The small molecule below binds the protein below.
Small molecule (SMILES): Cc1cc(CCCOc2c(C)cc(-c3noc(C(F)(F)F)n3)cc2C)on1

Sequence of chain 9.A:
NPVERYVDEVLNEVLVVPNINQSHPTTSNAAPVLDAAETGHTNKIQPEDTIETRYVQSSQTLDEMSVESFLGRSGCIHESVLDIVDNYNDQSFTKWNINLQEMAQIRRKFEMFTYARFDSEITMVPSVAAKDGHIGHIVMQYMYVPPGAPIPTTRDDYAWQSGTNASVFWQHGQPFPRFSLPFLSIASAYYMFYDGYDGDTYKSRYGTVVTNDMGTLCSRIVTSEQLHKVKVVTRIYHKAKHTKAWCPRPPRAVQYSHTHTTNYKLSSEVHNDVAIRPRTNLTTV

Binding-site contacts:
Ligand atom O1B contacts residue ILE98 of chain 9.A at 3.3 Å.
Ligand atom C6B contacts residue ILE98 of chain 9.A at 3.7 Å (hydrophobic).
Ligand atom CM4 contacts residue PHE179 of chain 9.A at 3.5 Å (hydrophobic).
Ligand atom O1A contacts residue LEU217 of chain 9.A at 3.0 Å.
Ligand atom F2 contacts residue TYR142 of chain 9.A at 2.8 Å.
Ligand atom C2A contacts residue PHE179 of chain 9.A at 3.6 Å (hydrophobic).
Ligand atom F1 contacts residue TYR144 of chain 9.A at 3.3 Å.
Ligand atom F1 contacts residue ALA166 of chain 9.A at 3.6 Å.
Ligand atom F2 contacts residue TYR144 of chain 9.A at 3.0 Å.
Ligand atom O1A contacts residue MET124 of chain 9.A at 3.2 Å.
Ligand atom C3A contacts residue PHE179 of chain 9.A at 3.1 Å (hydrophobic).
Ligand atom C5B contacts residue LEU181 of chain 9.A at 3.5 Å (hydrophobic).
Ligand atom N3A contacts residue TYR144 of chain 9.A at 3.5 Å.
Ligand atom F1 contacts residue PHE179 of chain 9.A at 3.8 Å.
Ligand atom CM6 contacts residue LEU181 of chain 9.A at 3.5 Å (hydrophobic).
Ligand atom N1A contacts residue PHE179 of chain 9.A at 3.6 Å.
Ligand atom F2 contacts residue MET143 of chain 9.A at 3.3 Å.
Ligand atom C5B contacts residue ILE98 of chain 9.A at 3.5 Å (hydrophobic).
Ligand atom C2B contacts residue ILE98 of chain 9.A at 3.7 Å (hydrophobic).
Ligand atom N1A contacts residue MET124 of chain 9.A at 3.5 Å.
Ligand atom C4 contacts residue LEU100 of chain 9.A at 3.7 Å (hydrophobic).
Ligand atom C4 contacts residue TYR190 of chain 9.A at 3.6 Å (hydrophobic).
Ligand atom C3A contacts residue LEU217 of chain 9.A at 3.6 Å (hydrophobic).
Ligand atom O1A contacts residue PHE179 of chain 9.A at 3.3 Å.
Ligand atom O1 contacts residue MET214 of chain 9.A at 3.5 Å (h-bond).
Ligand atom F3 contacts residue TYR142 of chain 9.A at 3.8 Å.
Ligand atom N1A contacts residue LEU217 of chain 9.A at 3.3 Å.
Ligand atom C4B contacts residue ILE98 of chain 9.A at 3.8 Å (hydrophobic).
Ligand atom F2 contacts residue ALA166 of chain 9.A at 3.5 Å.
Ligand atom CM4 contacts residue TYR144 of chain 9.A at 3.9 Å (hydrophobic).
Ligand atom N3A contacts residue PHE179 of chain 9.A at 3.4 Å.
Ligand atom C6B contacts residue LEU181 of chain 9.A at 3.3 Å (hydrophobic).
Ligand atom F3 contacts residue PHE179 of chain 9.A at 3.0 Å.
Ligand atom CM3 contacts residue ASN212 of chain 9.A at 3.4 Å.
Ligand atom N2 contacts residue MET214 of chain 9.A at 3.8 Å.
Ligand atom C1B contacts residue ILE98 of chain 9.A at 3.4 Å (hydrophobic).
Ligand atom CM2 contacts residue ILE77 of chain 9.A at 3.1 Å (hydrophobic).
Ligand atom F3 contacts residue VAL168 of chain 9.A at 3.0 Å.
Ligand atom CM6 contacts residue LEU184 of chain 9.A at 3.4 Å (hydrophobic).
Ligand atom CM2 contacts residue ILE122 of chain 9.A at 3.8 Å (hydrophobic).